Sequence of chain 44.A:
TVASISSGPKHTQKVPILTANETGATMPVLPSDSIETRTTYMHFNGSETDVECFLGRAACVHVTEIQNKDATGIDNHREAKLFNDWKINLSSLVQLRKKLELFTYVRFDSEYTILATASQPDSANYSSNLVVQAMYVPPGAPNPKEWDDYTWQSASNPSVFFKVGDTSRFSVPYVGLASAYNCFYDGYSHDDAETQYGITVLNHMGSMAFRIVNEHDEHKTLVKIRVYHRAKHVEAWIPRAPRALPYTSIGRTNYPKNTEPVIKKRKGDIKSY

A small-molecule ligand and the protein it binds are described below.
Small molecule (SMILES): Cc1cc(CCCCCOc2c(Cl)cc(C3=NCCO3)cc2Cl)on1

Sequence of chain 44.C:
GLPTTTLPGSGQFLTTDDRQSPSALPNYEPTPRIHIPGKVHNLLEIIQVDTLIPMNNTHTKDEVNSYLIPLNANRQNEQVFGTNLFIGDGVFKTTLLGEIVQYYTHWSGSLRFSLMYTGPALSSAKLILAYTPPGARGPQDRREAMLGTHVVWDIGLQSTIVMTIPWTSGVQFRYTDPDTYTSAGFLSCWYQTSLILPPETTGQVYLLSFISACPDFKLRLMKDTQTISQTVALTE

Binding-site contacts:
Ligand atom N2 contacts residue MET221 of chain 44.A at 3.9 Å.
Ligand atom C4A contacts residue ALA150 of chain 44.A at 3.9 Å (hydrophobic).
Ligand atom O1 contacts residue MET221 of chain 44.A at 3.4 Å (h-bond).
Ligand atom C4A contacts residue VAL176 of chain 44.A at 3.9 Å (hydrophobic).
Ligand atom C3B contacts residue ALA24 of chain 44.C at 4.0 Å (hydrophobic).
Ligand atom C5A contacts residue VAL176 of chain 44.A at 3.8 Å (hydrophobic).
Ligand atom C2C contacts residue ILE104 of chain 44.A at 3.9 Å (hydrophobic).
Ligand atom C3B contacts residue TYR152 of chain 44.A at 3.9 Å (hydrophobic).
Ligand atom C3C contacts residue ILE104 of chain 44.A at 3.6 Å (hydrophobic).
Ligand atom CL1 contacts residue VAL188 of chain 44.A at 3.7 Å.
Ligand atom C31 contacts residue ASN219 of chain 44.A at 3.7 Å.
Ligand atom C1C contacts residue TYR128 of chain 44.A at 3.6 Å (hydrophobic).
Ligand atom N2 contacts residue ASN219 of chain 44.A at 3.5 Å (h-bond).
Ligand atom CL2 contacts residue TYR128 of chain 44.A at 3.4 Å.
Ligand atom C4 contacts residue TYR197 of chain 44.A at 3.6 Å (hydrophobic).
Ligand atom N3A contacts residue PRO174 of chain 44.A at 3.3 Å (h-bond).
Ligand atom O1A contacts residue MET224 of chain 44.A at 3.9 Å.
Ligand atom CL1 contacts residue LEU25 of chain 44.C at 3.5 Å.
Ligand atom C2C contacts residue MET221 of chain 44.A at 3.3 Å (hydrophobic).
Ligand atom CL2 contacts residue MET224 of chain 44.A at 3.2 Å.
Ligand atom CL2 contacts residue ILE104 of chain 44.A at 3.4 Å.
Ligand atom C4B contacts residue TYR152 of chain 44.A at 3.7 Å (hydrophobic).
Ligand atom O1B contacts residue VAL188 of chain 44.A at 3.8 Å.
Ligand atom C31 contacts residue TYR197 of chain 44.A at 3.6 Å (hydrophobic).
Ligand atom C4A contacts residue SER175 of chain 44.A at 3.6 Å.
Ligand atom C5A contacts residue ALA150 of chain 44.A at 3.4 Å (hydrophobic).
Ligand atom C1C contacts residue LEU106 of chain 44.A at 3.9 Å (hydrophobic).
Ligand atom C4C contacts residue VAL191 of chain 44.A at 3.7 Å (hydrophobic).
Ligand atom C5C contacts residue TYR152 of chain 44.A at 3.8 Å (hydrophobic).
Ligand atom C4A contacts residue PRO174 of chain 44.A at 3.2 Å (hydrophobic).
Ligand atom N3A contacts residue ALA24 of chain 44.C at 3.8 Å.
Ligand atom C3C contacts residue TYR128 of chain 44.A at 3.8 Å (hydrophobic).
Ligand atom O1A contacts residue PHE186 of chain 44.A at 3.4 Å.
Ligand atom O1 contacts residue LEU106 of chain 44.A at 3.7 Å.
Ligand atom C2A contacts residue PHE186 of chain 44.A at 3.6 Å (hydrophobic).
Ligand atom C5 contacts residue MET221 of chain 44.A at 3.9 Å (hydrophobic).
Ligand atom C5B contacts residue MET224 of chain 44.A at 3.8 Å (hydrophobic).
Ligand atom C5 contacts residue LEU106 of chain 44.A at 3.7 Å (hydrophobic).
Ligand atom C5B contacts residue PHE186 of chain 44.A at 3.8 Å (hydrophobic).
Ligand atom C4B contacts residue PHE186 of chain 44.A at 3.6 Å (hydrophobic).

Sequence of chain 45.C:
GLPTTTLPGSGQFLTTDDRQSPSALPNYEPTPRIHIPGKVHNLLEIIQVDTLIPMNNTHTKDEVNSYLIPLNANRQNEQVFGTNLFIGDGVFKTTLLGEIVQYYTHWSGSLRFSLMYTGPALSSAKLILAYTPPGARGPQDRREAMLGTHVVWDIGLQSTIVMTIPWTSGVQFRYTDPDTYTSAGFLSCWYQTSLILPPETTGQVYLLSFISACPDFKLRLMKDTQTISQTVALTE